This small molecule binds to this protein.
Small molecule (SMILES): COc1ccccc1-c1cc(N(Cc2ccccn2)Cc2ccccn2)nc(N)n1

Sequence of chain 1.D:
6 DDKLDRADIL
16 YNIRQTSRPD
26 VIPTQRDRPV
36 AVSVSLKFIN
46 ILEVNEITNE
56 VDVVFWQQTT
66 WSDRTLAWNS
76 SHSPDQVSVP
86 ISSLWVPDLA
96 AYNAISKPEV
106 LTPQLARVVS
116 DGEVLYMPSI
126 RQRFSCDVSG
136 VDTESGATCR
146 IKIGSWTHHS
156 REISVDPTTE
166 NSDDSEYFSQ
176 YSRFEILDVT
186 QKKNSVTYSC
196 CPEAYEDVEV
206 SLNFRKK

Sequence of chain 1.C:
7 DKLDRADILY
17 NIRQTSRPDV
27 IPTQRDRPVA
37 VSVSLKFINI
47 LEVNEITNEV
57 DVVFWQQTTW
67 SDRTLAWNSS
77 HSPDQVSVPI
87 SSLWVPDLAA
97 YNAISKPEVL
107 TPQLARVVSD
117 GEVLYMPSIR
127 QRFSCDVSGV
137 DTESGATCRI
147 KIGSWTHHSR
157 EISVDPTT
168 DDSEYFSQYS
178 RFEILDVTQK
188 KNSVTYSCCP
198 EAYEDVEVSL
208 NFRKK

Binding-site contacts:
Ligand atom N05 contacts residue TRP151 of chain 1.C at 3.2 Å (h-bond).
Ligand atom C22 contacts residue LEU120 of chain 1.D at 3.2 Å (hydrophobic).
Ligand atom N01 contacts residue GLN63 of chain 1.D at 2.8 Å (h-bond).
Ligand atom N02 contacts residue TYR172 of chain 1.D at 3.2 Å (h-bond).
Ligand atom N03 contacts residue MET122 of chain 1.D at 3.6 Å.
Ligand atom N02 contacts residue CYS195 of chain 1.C at 3.8 Å.
Ligand atom C12 contacts residue TYR200 of chain 1.C at 3.2 Å (hydrophobic).
Ligand atom C08 contacts residue MET122 of chain 1.D at 3.5 Å (hydrophobic).
Ligand atom C17 contacts residue MET122 of chain 1.D at 3.5 Å (hydrophobic).
Ligand atom C23 contacts residue ARG112 of chain 1.D at 3.8 Å.
Ligand atom C09 contacts residue CYS196 of chain 1.C at 3.5 Å (hydrophobic).
Ligand atom N01 contacts residue MET122 of chain 1.D at 3.2 Å (h-bond).
Ligand atom N05 contacts residue MET122 of chain 1.D at 3.6 Å.
Ligand atom C08 contacts residue GLN63 of chain 1.D at 3.8 Å.
Ligand atom N03 contacts residue CYS196 of chain 1.C at 3.7 Å.
Ligand atom C06 contacts residue THR64 of chain 1.D at 3.7 Å.
Ligand atom C01 contacts residue CYS195 of chain 1.C at 3.8 Å (hydrophobic).
Ligand atom C09 contacts residue MET122 of chain 1.D at 3.5 Å (hydrophobic).
Ligand atom C02 contacts residue GLN63 of chain 1.D at 3.4 Å.
Ligand atom C09 contacts residue GLN63 of chain 1.D at 3.5 Å.
Ligand atom N02 contacts residue GLN63 of chain 1.D at 3.3 Å (h-bond).
Ligand atom N01 contacts residue CYS196 of chain 1.C at 3.6 Å (h-bond).
Ligand atom C21 contacts residue MET122 of chain 1.D at 3.8 Å (hydrophobic).
Ligand atom N06 contacts residue TRP151 of chain 1.C at 3.1 Å (h-bond).
Ligand atom C18 contacts residue TYR200 of chain 1.C at 3.2 Å (hydrophobic).
Ligand atom C13 contacts residue TYR200 of chain 1.C at 3.8 Å (hydrophobic).
Ligand atom C07 contacts residue GLN63 of chain 1.D at 3.7 Å.
Ligand atom C06 contacts residue GLN63 of chain 1.D at 3.8 Å.
Ligand atom C05 contacts residue LEU120 of chain 1.D at 3.5 Å (hydrophobic).
Ligand atom C17 contacts residue TRP151 of chain 1.C at 3.2 Å (hydrophobic).
Ligand atom O01 contacts residue CYS195 of chain 1.C at 3.5 Å (h-bond).
Ligand atom C03 contacts residue GLN63 of chain 1.D at 3.4 Å.
Ligand atom C04 contacts residue GLN63 of chain 1.D at 3.7 Å.
Ligand atom N04 contacts residue TYR200 of chain 1.C at 3.8 Å.
Ligand atom O01 contacts residue GLN63 of chain 1.D at 3.4 Å (h-bond).
Ligand atom O01 contacts residue CYS196 of chain 1.C at 3.5 Å (h-bond).
Ligand atom C06 contacts residue LEU120 of chain 1.D at 3.5 Å (hydrophobic).
Ligand atom C04 contacts residue MET122 of chain 1.D at 3.7 Å (hydrophobic).
Ligand atom C20 contacts residue TRP151 of chain 1.C at 3.2 Å (hydrophobic).
Ligand atom C05 contacts residue THR64 of chain 1.D at 3.4 Å.